A small-molecule ligand and the protein it binds are described below.
Small molecule (SMILES): NS(=O)(=O)c1nc2ccccc2s1

Binding-site contacts:
Ligand atom C2 contacts residue LEU194 of chain 1.A at 3.9 Å (hydrophobic).
Ligand atom O1 contacts residue TRP205 of chain 1.A at 3.5 Å.
Ligand atom N3 contacts residue LEU194 of chain 1.A at 3.6 Å.
Ligand atom C9 contacts residue THR196 of chain 1.A at 3.3 Å.
Ligand atom N contacts residue HIS116 of chain 1.A at 3.4 Å (h-bond).
Ligand atom C9 contacts residue LEU194 of chain 1.A at 3.8 Å (hydrophobic).
Ligand atom S1 contacts residue LEU194 of chain 1.A at 4.1 Å.
Ligand atom O2 contacts residue VAL118 of chain 1.A at 3.8 Å.
Ligand atom S contacts residue ZN1 of chain 1.B at 3.1 Å.
Ligand atom N contacts residue HIS93 of chain 1.A at 3.4 Å (h-bond).
Ligand atom C4 contacts residue PRO197 of chain 1.A at 3.8 Å (hydrophobic).
Ligand atom S1 contacts residue GLN89 of chain 1.A at 3.9 Å.
Ligand atom C8 contacts residue LEU194 of chain 1.A at 4.0 Å (hydrophobic).
Ligand atom C7 contacts residue TYR127 of chain 1.A at 3.2 Å (hydrophobic).
Ligand atom C4 contacts residue LEU194 of chain 1.A at 3.7 Å (hydrophobic).
Ligand atom N contacts residue THR195 of chain 1.A at 2.8 Å (h-bond).
Ligand atom S1 contacts residue VAL118 of chain 1.A at 3.8 Å.
Ligand atom C4 contacts residue THR196 of chain 1.A at 3.0 Å.
Ligand atom N3 contacts residue THR195 of chain 1.A at 3.8 Å.
Ligand atom S1 contacts residue HIS91 of chain 1.A at 3.9 Å.
Ligand atom C5 contacts residue LEU194 of chain 1.A at 4.0 Å (hydrophobic).
Ligand atom C8 contacts residue TYR127 of chain 1.A at 4.1 Å (hydrophobic).
Ligand atom S contacts residue HIS91 of chain 1.A at 4.0 Å.
Ligand atom O2 contacts residue VAL139 of chain 1.A at 4.0 Å.
Ligand atom C5 contacts residue PRO198 of chain 1.A at 3.9 Å (hydrophobic).
Ligand atom S contacts residue THR195 of chain 1.A at 3.8 Å.
Ligand atom O2 contacts residue HIS91 of chain 1.A at 3.3 Å.
Ligand atom C5 contacts residue THR196 of chain 1.A at 4.0 Å.
Ligand atom O2 contacts residue HIS116 of chain 1.A at 3.5 Å (h-bond).
Ligand atom O1 contacts residue ZN1 of chain 1.B at 4.1 Å.
Ligand atom O1 contacts residue SER193 of chain 1.A at 4.0 Å.
Ligand atom S contacts residue HIS116 of chain 1.A at 3.9 Å.
Ligand atom O1 contacts residue LEU194 of chain 1.A at 3.4 Å.
Ligand atom O1 contacts residue THR195 of chain 1.A at 3.0 Å (h-bond).
Ligand atom N contacts residue HIS91 of chain 1.A at 3.3 Å (h-bond).
Ligand atom N contacts residue ZN1 of chain 1.B at 2.0 Å.
Ligand atom O2 contacts residue ZN1 of chain 1.B at 3.0 Å.
Ligand atom N3 contacts residue THR196 of chain 1.A at 3.3 Å (h-bond).
Ligand atom C5 contacts residue PRO197 of chain 1.A at 3.8 Å (hydrophobic).
Ligand atom C6 contacts residue TYR127 of chain 1.A at 3.5 Å (hydrophobic).

Sequence of chain 1.A:
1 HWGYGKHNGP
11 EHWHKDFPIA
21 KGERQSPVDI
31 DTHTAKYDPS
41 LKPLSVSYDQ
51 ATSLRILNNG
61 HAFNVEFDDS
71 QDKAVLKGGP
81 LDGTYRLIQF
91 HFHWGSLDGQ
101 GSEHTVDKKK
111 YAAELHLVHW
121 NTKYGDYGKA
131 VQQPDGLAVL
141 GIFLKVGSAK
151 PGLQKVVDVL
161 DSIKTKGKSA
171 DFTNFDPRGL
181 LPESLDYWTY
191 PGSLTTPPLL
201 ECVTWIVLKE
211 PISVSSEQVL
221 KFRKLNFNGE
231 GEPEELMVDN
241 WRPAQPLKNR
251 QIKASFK